This protein binds this small molecule.
Small molecule (SMILES): Nc1ccn([C@H]2C[C@H](O[P](=O)(O)OC[C@H]3O[C@@H](n4cnc5c(N)ncnc54)C[C@@H]3O[P](=O)(O)OC[C@H]3O[C@@H](n4cnc5c(N)ncnc54)C[C@@H]3O[P](=O)(O)OC[C@H]3O[C@@H](n4ccc(N)nc4=O)C[C@@H]3O[P](=O)(O)OC[C@H]3O[C@@H](n4cnc5c(N)ncnc54)C[C@@H]3O[P](=O)(O)OC[C@H]3O[C@@H](n4cnc5c(N)ncnc54)C[C@@H]3OP(=O)(O)O)[C@@H](COP(=O)=O)O2)c(=O)n1

Sequence of chain 1.A:
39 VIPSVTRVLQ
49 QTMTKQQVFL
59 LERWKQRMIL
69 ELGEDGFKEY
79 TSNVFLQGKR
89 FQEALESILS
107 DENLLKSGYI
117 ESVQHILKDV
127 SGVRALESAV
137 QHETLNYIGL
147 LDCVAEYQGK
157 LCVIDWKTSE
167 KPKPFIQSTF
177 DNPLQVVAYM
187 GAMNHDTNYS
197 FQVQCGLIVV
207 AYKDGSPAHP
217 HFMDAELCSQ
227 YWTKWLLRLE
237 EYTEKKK

Binding-site contacts:
Ligand atom OP2 contacts residue SER42 of chain 1.A at 3.4 Å (h-bond).
Ligand atom OP1 contacts residue SER165 of chain 1.A at 3.1 Å (h-bond).
Ligand atom C5' contacts residue THR44 of chain 1.A at 3.2 Å.
Ligand atom C4 contacts residue PHE176 of chain 1.A at 3.4 Å (hydrophobic).
Ligand atom C4 contacts residue LEU59 of chain 1.A at 3.5 Å (hydrophobic).
Ligand atom C2 contacts residue GLN55 of chain 1.A at 3.5 Å.
Ligand atom OP1 contacts residue TYR185 of chain 1.A at 2.8 Å (h-bond).
Ligand atom C2' contacts residue PHE176 of chain 1.A at 3.5 Å (hydrophobic).
Ligand atom OP1 contacts residue LEU146 of chain 1.A at 3.0 Å (h-bond).
Ligand atom N3 contacts residue LYS87 of chain 1.A at 2.9 Å (salt-bridge).
Ligand atom N3 contacts residue LEU59 of chain 1.A at 3.5 Å.
Ligand atom C5' contacts residue THR164 of chain 1.A at 3.2 Å.
Ligand atom N7 contacts residue PHE176 of chain 1.A at 3.3 Å.
Ligand atom C5 contacts residue PHE176 of chain 1.A at 3.5 Å (hydrophobic).
Ligand atom C8 contacts residue PHE176 of chain 1.A at 3.4 Å (hydrophobic).
Ligand atom C6 contacts residue PHE176 of chain 1.A at 3.4 Å (hydrophobic).
Ligand atom N4 contacts residue GLN48 of chain 1.A at 3.2 Å (h-bond).
Ligand atom P contacts residue TYR185 of chain 1.A at 3.5 Å.
Ligand atom C4' contacts residue VAL82 of chain 1.A at 3.5 Å (hydrophobic).
Ligand atom O4' contacts residue LEU59 of chain 1.A at 3.4 Å.
Ligand atom C6 contacts residue PHE83 of chain 1.A at 3.3 Å (hydrophobic).
Ligand atom OP2 contacts residue THR44 of chain 1.A at 2.4 Å (h-bond).
Ligand atom O3' contacts residue GLY86 of chain 1.A at 3.4 Å.
Ligand atom OP1 contacts residue ARG61 of chain 1.A at 3.1 Å (salt-bridge).
Ligand atom N9 contacts residue PHE176 of chain 1.A at 3.3 Å.
Ligand atom OP1 contacts residue LYS163 of chain 1.A at 3.5 Å (salt-bridge).
Ligand atom OP1 contacts residue LYS163 of chain 1.A at 3.5 Å.
Ligand atom C2' contacts residue PHE83 of chain 1.A at 3.4 Å (hydrophobic).
Ligand atom OP1 contacts residue GLY145 of chain 1.A at 3.0 Å.
Ligand atom OP1 contacts residue THR164 of chain 1.A at 2.6 Å (h-bond).
Ligand atom C2 contacts residue PHE176 of chain 1.A at 3.5 Å (hydrophobic).
Ligand atom C5 contacts residue PHE83 of chain 1.A at 3.5 Å (hydrophobic).
Ligand atom N3 contacts residue PHE176 of chain 1.A at 3.4 Å.
Ligand atom OP1 contacts residue GLU166 of chain 1.A at 3.2 Å (salt-bridge).
Ligand atom O4' contacts residue VAL82 of chain 1.A at 3.5 Å.
Ligand atom OP1 contacts residue GLN181 of chain 1.A at 2.9 Å (h-bond).
Ligand atom OP1 contacts residue LYS167 of chain 1.A at 3.4 Å (salt-bridge).
Ligand atom OP1 contacts residue LEU58 of chain 1.A at 3.5 Å.
Ligand atom C2 contacts residue PHE83 of chain 1.A at 3.5 Å (hydrophobic).
Ligand atom O5' contacts residue TYR185 of chain 1.A at 3.2 Å (h-bond).